Binding-site contacts:
Ligand atom O3 contacts residue GLN567 of chain 1.B at 4.1 Å.
Ligand atom O7 contacts residue ASN318 of chain 1.B at 4.3 Å.
Ligand atom O5 contacts residue ASN318 of chain 1.B at 2.4 Å (h-bond).
Ligand atom C1 contacts residue GLN567 of chain 1.B at 4.0 Å.
Ligand atom C4 contacts residue ASN318 of chain 1.B at 4.2 Å.
Ligand atom C2 contacts residue ASN318 of chain 1.B at 2.4 Å.
Ligand atom C6 contacts residue ILE319 of chain 1.B at 4.4 Å (hydrophobic).
Ligand atom O5 contacts residue GLN567 of chain 1.B at 3.9 Å.
Ligand atom C7 contacts residue ASN318 of chain 1.B at 4.1 Å.
Ligand atom C1 contacts residue ASN318 of chain 1.B at 1.4 Å.
Ligand atom O3 contacts residue ASN318 of chain 1.B at 4.0 Å.
Ligand atom N2 contacts residue ASN318 of chain 1.B at 3.2 Å (h-bond).
Ligand atom C3 contacts residue ASN318 of chain 1.B at 3.7 Å.
Ligand atom C2 contacts residue GLN567 of chain 1.B at 4.3 Å.
Ligand atom C5 contacts residue ASN318 of chain 1.B at 3.6 Å.

A protein and the small-molecule ligand that binds it are described below.
Small molecule (SMILES): CC(=O)N[C@@H]1[C@@H](O)[C@H](O)[C@@H](CO)O[C@H]1O

Sequence of chain 1.B:
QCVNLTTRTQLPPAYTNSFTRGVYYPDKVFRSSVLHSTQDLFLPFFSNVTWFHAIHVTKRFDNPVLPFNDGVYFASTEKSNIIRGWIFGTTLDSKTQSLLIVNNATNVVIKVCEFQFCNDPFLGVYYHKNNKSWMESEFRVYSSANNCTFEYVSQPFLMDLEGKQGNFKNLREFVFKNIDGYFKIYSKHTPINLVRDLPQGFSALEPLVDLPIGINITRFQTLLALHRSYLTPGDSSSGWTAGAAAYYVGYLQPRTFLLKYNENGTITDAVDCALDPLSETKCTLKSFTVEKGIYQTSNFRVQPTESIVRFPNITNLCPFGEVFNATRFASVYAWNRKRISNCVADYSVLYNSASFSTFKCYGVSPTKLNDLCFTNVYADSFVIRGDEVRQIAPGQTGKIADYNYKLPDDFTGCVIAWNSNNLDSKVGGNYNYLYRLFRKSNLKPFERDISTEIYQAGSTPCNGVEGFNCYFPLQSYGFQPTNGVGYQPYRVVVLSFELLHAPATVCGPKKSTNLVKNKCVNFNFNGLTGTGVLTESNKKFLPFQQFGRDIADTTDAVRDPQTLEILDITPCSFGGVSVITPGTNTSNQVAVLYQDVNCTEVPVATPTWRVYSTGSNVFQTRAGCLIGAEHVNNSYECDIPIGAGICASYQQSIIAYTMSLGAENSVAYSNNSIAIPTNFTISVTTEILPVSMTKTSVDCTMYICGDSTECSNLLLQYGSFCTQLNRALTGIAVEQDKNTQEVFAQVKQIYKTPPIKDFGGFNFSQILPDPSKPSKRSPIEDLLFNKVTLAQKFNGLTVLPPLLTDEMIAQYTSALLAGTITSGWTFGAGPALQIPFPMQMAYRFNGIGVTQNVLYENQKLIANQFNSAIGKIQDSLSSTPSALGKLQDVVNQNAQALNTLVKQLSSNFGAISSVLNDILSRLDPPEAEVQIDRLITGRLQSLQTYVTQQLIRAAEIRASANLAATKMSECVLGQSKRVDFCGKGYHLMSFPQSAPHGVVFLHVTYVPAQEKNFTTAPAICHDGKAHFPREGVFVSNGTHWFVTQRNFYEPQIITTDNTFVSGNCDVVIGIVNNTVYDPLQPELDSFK